Binding-site contacts:
Ligand atom C3 contacts residue ASN99 of chain 2.B at 3.6 Å.
Ligand atom O2 contacts residue PHE131 of chain 2.B at 4.0 Å.
Ligand atom S24 contacts residue ILE89 of chain 2.B at 3.9 Å.
Ligand atom C1 contacts residue TYR132 of chain 2.B at 3.7 Å (hydrophobic).
Ligand atom C25 contacts residue MET91 of chain 2.B at 3.5 Å (hydrophobic).
Ligand atom S24 contacts residue MET91 of chain 2.B at 4.0 Å.
Ligand atom N19 contacts residue SER45 of chain 2.B at 3.8 Å.
Ligand atom N22 contacts residue ALA48 of chain 2.B at 3.5 Å.
Ligand atom N19 contacts residue ASP86 of chain 2.B at 2.9 Å (salt-bridge).
Ligand atom C10 contacts residue PHE131 of chain 2.B at 3.7 Å (hydrophobic).
Ligand atom C10 contacts residue ASN99 of chain 2.B at 3.9 Å.
Ligand atom C25 contacts residue GLY90 of chain 2.B at 3.8 Å.
Ligand atom S24 contacts residue GLY90 of chain 2.B at 3.6 Å (h-bond).
Ligand atom CL1 contacts residue LEU100 of chain 2.B at 4.0 Å.
Ligand atom N19 contacts residue THR177 of chain 2.B at 3.9 Å.
Ligand atom CL1 contacts residue MET91 of chain 2.B at 3.9 Å.
Ligand atom N30 contacts residue ALA48 of chain 2.B at 3.8 Å.
Ligand atom C1 contacts residue ASN99 of chain 2.B at 3.4 Å.
Ligand atom N19 contacts residue ASN44 of chain 2.B at 4.0 Å.
Ligand atom N16 contacts residue MET91 of chain 2.B at 3.6 Å.
Ligand atom S24 contacts residue ALA48 of chain 2.B at 3.8 Å.
Ligand atom C27 contacts residue ILE89 of chain 2.B at 3.5 Å (hydrophobic).
Ligand atom C12 contacts residue LEU100 of chain 2.B at 3.9 Å (hydrophobic).
Ligand atom C18 contacts residue ASP86 of chain 2.B at 3.9 Å.
Ligand atom C1 contacts residue PHE131 of chain 2.B at 3.7 Å (hydrophobic).
Ligand atom C23 contacts residue ALA48 of chain 2.B at 4.0 Å (hydrophobic).
Ligand atom C11 contacts residue PHE131 of chain 2.B at 3.5 Å (hydrophobic).
Ligand atom N30 contacts residue ASP47 of chain 2.B at 3.8 Å.
Ligand atom O29 contacts residue LYS51 of chain 2.B at 4.0 Å.
Ligand atom C3 contacts residue GLY128 of chain 2.B at 3.7 Å.
Ligand atom O2 contacts residue ASN99 of chain 2.B at 3.9 Å.
Ligand atom C18 contacts residue THR177 of chain 2.B at 4.0 Å.
Ligand atom N22 contacts residue THR177 of chain 2.B at 3.6 Å.
Ligand atom C11 contacts residue LEU100 of chain 2.B at 3.5 Å (hydrophobic).
Ligand atom C23 contacts residue MET91 of chain 2.B at 3.9 Å (hydrophobic).
Ligand atom N17 contacts residue ASN44 of chain 2.B at 3.7 Å.
Ligand atom CL1 contacts residue PHE131 of chain 2.B at 3.9 Å.
Ligand atom O2 contacts residue TYR132 of chain 2.B at 3.5 Å.
Ligand atom C25 contacts residue ASN99 of chain 2.B at 3.6 Å.
Ligand atom C18 contacts residue ASN44 of chain 2.B at 4.0 Å.

This protein binds this small molecule.
Small molecule (SMILES): NC(=O)CCCSc1nc(N)nc(-c2c(Cl)cc3c4c(cccc24)COC3)n1

Sequence of chain 2.B:
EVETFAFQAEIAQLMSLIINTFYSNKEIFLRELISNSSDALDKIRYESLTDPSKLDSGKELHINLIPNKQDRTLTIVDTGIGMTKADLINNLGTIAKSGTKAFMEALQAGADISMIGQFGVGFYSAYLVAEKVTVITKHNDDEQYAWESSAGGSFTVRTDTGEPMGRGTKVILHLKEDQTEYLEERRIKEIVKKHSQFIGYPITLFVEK